A small-molecule ligand and the protein it binds are described below.
Small molecule (SMILES): O=C(O)CCC(=O)C(=O)O

Binding-site contacts:
Ligand atom O1 contacts residue CO1 of chain 1.B at 4.1 Å.
Ligand atom O4 contacts residue SER137 of chain 1.A at 2.6 Å (h-bond).
Ligand atom C1 contacts residue CO1 of chain 1.B at 2.9 Å.
Ligand atom O2 contacts residue ASN146 of chain 1.A at 3.1 Å (h-bond).
Ligand atom C1 contacts residue TRP129 of chain 1.A at 3.6 Å (hydrophobic).
Ligand atom C1 contacts residue TRP233 of chain 1.A at 3.9 Å (hydrophobic).
Ligand atom O3 contacts residue LYS155 of chain 1.A at 2.7 Å (salt-bridge).
Ligand atom C5 contacts residue TRP129 of chain 1.A at 3.7 Å (hydrophobic).
Ligand atom C1 contacts residue ASN146 of chain 1.A at 3.3 Å.
Ligand atom O1 contacts residue TRP233 of chain 1.A at 3.9 Å.
Ligand atom O2 contacts residue ASP142 of chain 1.A at 3.0 Å (salt-bridge).
Ligand atom O1 contacts residue TRP129 of chain 1.A at 3.7 Å.
Ligand atom O1 contacts residue LEU148 of chain 1.A at 3.7 Å.
Ligand atom O1 contacts residue ASN146 of chain 1.A at 2.9 Å (h-bond).
Ligand atom O3 contacts residue VAL221 of chain 1.A at 3.5 Å.
Ligand atom C2 contacts residue CO1 of chain 1.B at 2.9 Å.
Ligand atom O4 contacts residue VAL221 of chain 1.A at 3.6 Å.
Ligand atom O2 contacts residue HIS219 of chain 1.A at 3.3 Å (h-bond).
Ligand atom C5 contacts residue SER137 of chain 1.A at 3.4 Å.
Ligand atom C4 contacts residue TRP129 of chain 1.A at 3.6 Å (hydrophobic).
Ligand atom O5 contacts residue TRP129 of chain 1.A at 3.9 Å.
Ligand atom C5 contacts residue TYR91 of chain 1.A at 3.3 Å (hydrophobic).
Ligand atom C3 contacts residue TRP129 of chain 1.A at 3.7 Å (hydrophobic).
Ligand atom O2 contacts residue TRP233 of chain 1.A at 3.2 Å (h-bond).
Ligand atom C4 contacts residue SER137 of chain 1.A at 3.4 Å.
Ligand atom C2 contacts residue TRP129 of chain 1.A at 3.6 Å (hydrophobic).
Ligand atom O2 contacts residue CO1 of chain 1.B at 2.1 Å.
Ligand atom O5 contacts residue HIS140 of chain 1.A at 3.0 Å (h-bond).
Ligand atom O4 contacts residue TYR91 of chain 1.A at 2.7 Å (h-bond).
Ligand atom O4 contacts residue LYS155 of chain 1.A at 3.8 Å.
Ligand atom C1 contacts residue HIS219 of chain 1.A at 3.8 Å.
Ligand atom O5 contacts residue HIS219 of chain 1.A at 3.1 Å (h-bond).
Ligand atom C2 contacts residue HIS219 of chain 1.A at 3.7 Å.
Ligand atom C5 contacts residue LYS155 of chain 1.A at 3.6 Å.
Ligand atom O3 contacts residue TYR91 of chain 1.A at 3.3 Å (h-bond).
Ligand atom O5 contacts residue CO1 of chain 1.B at 2.2 Å.
Ligand atom C4 contacts residue VAL221 of chain 1.A at 3.9 Å (hydrophobic).
Ligand atom O4 contacts residue TRP129 of chain 1.A at 3.9 Å.
Ligand atom O1 contacts residue SER231 of chain 1.A at 3.3 Å.
Ligand atom C5 contacts residue VAL221 of chain 1.A at 3.6 Å (hydrophobic).

Sequence of chain 1.A:
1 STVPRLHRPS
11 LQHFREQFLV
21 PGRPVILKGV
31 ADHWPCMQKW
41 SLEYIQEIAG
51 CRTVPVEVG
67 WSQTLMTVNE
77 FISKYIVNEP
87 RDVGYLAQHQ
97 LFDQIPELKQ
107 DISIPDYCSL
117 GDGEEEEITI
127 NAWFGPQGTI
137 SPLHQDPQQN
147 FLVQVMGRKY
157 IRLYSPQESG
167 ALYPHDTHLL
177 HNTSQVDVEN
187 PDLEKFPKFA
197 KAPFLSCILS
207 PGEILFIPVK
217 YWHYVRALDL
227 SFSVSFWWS